The protein below binds the small molecule below.
Small molecule (SMILES): O=C(NNC(=O)N1CCN(C(=O)c2ccco2)CC1)[C@@H]1Cc2ccccc2CN1Cc1ccccc1

Binding-site contacts:
Ligand atom C24 contacts residue GLU48 of chain 1.A at 3.8 Å.
Ligand atom C1 contacts residue PRO49 of chain 1.A at 3.9 Å (hydrophobic).
Ligand atom C22 contacts residue GLU48 of chain 1.A at 3.5 Å.
Ligand atom C3 contacts residue PRO49 of chain 1.A at 3.0 Å (hydrophobic).
Ligand atom O3 contacts residue ILE112 of chain 1.A at 3.7 Å.
Ligand atom C9 contacts residue SER101 of chain 1.A at 3.6 Å.
Ligand atom C2 contacts residue VAL54 of chain 1.A at 3.6 Å (hydrophobic).
Ligand atom N2 contacts residue VAL54 of chain 1.A at 3.4 Å.
Ligand atom N3 contacts residue PRO49 of chain 1.A at 3.8 Å.
Ligand atom N3 contacts residue VAL54 of chain 1.A at 3.8 Å.
Ligand atom C21 contacts residue GLU48 of chain 1.A at 3.6 Å.
Ligand atom N4 contacts residue VAL54 of chain 1.A at 3.9 Å.
Ligand atom O2 contacts residue VAL54 of chain 1.A at 3.8 Å.
Ligand atom C6 contacts residue TYR59 of chain 1.A at 3.3 Å (hydrophobic).
Ligand atom C13 contacts residue ASP55 of chain 1.A at 3.9 Å.
Ligand atom C5 contacts residue VAL54 of chain 1.A at 3.7 Å (hydrophobic).
Ligand atom C26 contacts residue GLU48 of chain 1.A at 3.0 Å.
Ligand atom C8 contacts residue TYR104 of chain 1.A at 3.8 Å (hydrophobic).
Ligand atom N1 contacts residue PRO53 of chain 1.A at 3.2 Å (h-bond).
Ligand atom C24 contacts residue ARG51 of chain 1.A at 3.7 Å.
Ligand atom C9 contacts residue ILE112 of chain 1.A at 3.9 Å (hydrophobic).
Ligand atom C4 contacts residue VAL54 of chain 1.A at 3.2 Å (hydrophobic).
Ligand atom C2 contacts residue PRO49 of chain 1.A at 3.7 Å (hydrophobic).
Ligand atom N2 contacts residue PRO53 of chain 1.A at 3.8 Å.
Ligand atom N1 contacts residue PRO49 of chain 1.A at 3.3 Å (h-bond).
Ligand atom O3 contacts residue SER101 of chain 1.A at 3.1 Å (h-bond).
Ligand atom C10 contacts residue THR105 of chain 1.A at 3.5 Å.
Ligand atom C27 contacts residue GLU48 of chain 1.A at 3.0 Å.
Ligand atom O2 contacts residue ASP55 of chain 1.A at 3.4 Å (salt-bridge).
Ligand atom N1 contacts residue GLN52 of chain 1.A at 3.8 Å.
Ligand atom C15 contacts residue ASP55 of chain 1.A at 3.4 Å.
Ligand atom C7 contacts residue ILE112 of chain 1.A at 3.5 Å (hydrophobic).
Ligand atom C25 contacts residue GLU48 of chain 1.A at 3.7 Å.
Ligand atom O4 contacts residue TYR104 of chain 1.A at 3.6 Å.
Ligand atom O2 contacts residue TYR59 of chain 1.A at 3.5 Å.
Ligand atom N1 contacts residue VAL54 of chain 1.A at 3.8 Å.
Ligand atom C8 contacts residue ILE112 of chain 1.A at 3.5 Å (hydrophobic).
Ligand atom C23 contacts residue GLU48 of chain 1.A at 3.1 Å.
Ligand atom C10 contacts residue SER110 of chain 1.A at 3.8 Å.
Ligand atom N2 contacts residue PRO49 of chain 1.A at 2.8 Å (h-bond).

Sequence of chain 1.A:
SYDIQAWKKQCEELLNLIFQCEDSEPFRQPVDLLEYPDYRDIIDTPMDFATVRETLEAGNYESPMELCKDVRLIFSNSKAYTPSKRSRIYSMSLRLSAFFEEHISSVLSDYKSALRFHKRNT